Binding-site contacts:
Ligand atom C3 contacts residue 2AN1 of chain 1.E at 4.1 Å.
Ligand atom C12 contacts residue LEU84 of chain 1.A at 3.6 Å (hydrophobic).
Ligand atom C10 contacts residue ILE60 of chain 1.A at 3.9 Å (hydrophobic).
Ligand atom C2 contacts residue LEU84 of chain 1.A at 3.5 Å (hydrophobic).
Ligand atom C12 contacts residue HIS79 of chain 1.A at 3.4 Å.
Ligand atom C3 contacts residue LEU84 of chain 1.A at 3.5 Å (hydrophobic).
Ligand atom C8 contacts residue LYS64 of chain 1.A at 3.5 Å.
Ligand atom C7 contacts residue LYS64 of chain 1.A at 3.7 Å.
Ligand atom O3 contacts residue LYS64 of chain 1.A at 3.0 Å (salt-bridge).
Ligand atom C13 contacts residue LEU45 of chain 1.A at 4.0 Å (hydrophobic).
Ligand atom C4 contacts residue ILE60 of chain 1.A at 3.5 Å (hydrophobic).
Ligand atom C7 contacts residue LEU86 of chain 1.A at 4.2 Å (hydrophobic).
Ligand atom C6 contacts residue ILE60 of chain 1.A at 4.1 Å (hydrophobic).
Ligand atom C7 contacts residue LEU74 of chain 1.A at 3.5 Å (hydrophobic).
Ligand atom C9 contacts residue LYS64 of chain 1.A at 3.9 Å.
Ligand atom O2 contacts residue VAL77 of chain 1.A at 4.2 Å.
Ligand atom C13 contacts residue HIS79 of chain 1.A at 3.7 Å.
Ligand atom C2 contacts residue ILE60 of chain 1.A at 4.0 Å (hydrophobic).
Ligand atom C11 contacts residue HIS79 of chain 1.A at 4.1 Å.
Ligand atom C16 contacts residue ILE57 of chain 1.A at 3.7 Å (hydrophobic).
Ligand atom C15 contacts residue ILE57 of chain 1.A at 4.1 Å (hydrophobic).
Ligand atom C8 contacts residue VAL77 of chain 1.A at 3.5 Å (hydrophobic).
Ligand atom C5 contacts residue LEU86 of chain 1.A at 4.2 Å (hydrophobic).
Ligand atom C3 contacts residue PHE160 of chain 1.A at 3.6 Å (hydrophobic).
Ligand atom S contacts residue LYS64 of chain 1.A at 3.8 Å.
Ligand atom C15 contacts residue VAL52 of chain 1.A at 4.1 Å (hydrophobic).
Ligand atom C2 contacts residue PHE160 of chain 1.A at 3.4 Å (hydrophobic).
Ligand atom C1 contacts residue ILE60 of chain 1.A at 4.1 Å (hydrophobic).
Ligand atom C7 contacts residue VAL77 of chain 1.A at 3.5 Å (hydrophobic).
Ligand atom C4 contacts residue LEU84 of chain 1.A at 4.1 Å (hydrophobic).
Ligand atom O2 contacts residue HIS79 of chain 1.A at 2.8 Å (h-bond).
Ligand atom C14 contacts residue VAL52 of chain 1.A at 4.0 Å (hydrophobic).
Ligand atom C1 contacts residue LEU84 of chain 1.A at 4.0 Å (hydrophobic).
Ligand atom C4 contacts residue 2AN1 of chain 1.E at 3.8 Å.
Ligand atom C3 contacts residue ILE60 of chain 1.A at 3.8 Å (hydrophobic).
Ligand atom C6 contacts residue LYS64 of chain 1.A at 4.2 Å.
Ligand atom C6 contacts residue 2AN1 of chain 1.E at 3.8 Å.
Ligand atom O1 contacts residue LYS64 of chain 1.A at 3.7 Å.
Ligand atom C6 contacts residue LEU86 of chain 1.A at 3.7 Å (hydrophobic).
Ligand atom C5 contacts residue ILE60 of chain 1.A at 3.6 Å (hydrophobic).

Sequence of chain 1.A:
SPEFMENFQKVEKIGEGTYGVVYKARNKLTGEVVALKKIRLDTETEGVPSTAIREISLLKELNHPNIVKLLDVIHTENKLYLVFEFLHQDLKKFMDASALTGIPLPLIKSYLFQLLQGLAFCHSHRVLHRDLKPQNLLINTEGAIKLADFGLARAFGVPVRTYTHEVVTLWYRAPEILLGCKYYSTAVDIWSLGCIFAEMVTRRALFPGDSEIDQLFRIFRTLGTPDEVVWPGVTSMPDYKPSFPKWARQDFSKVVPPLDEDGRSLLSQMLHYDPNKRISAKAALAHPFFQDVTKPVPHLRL

The protein below binds the small molecule below.
Small molecule (SMILES): O=S(=O)(O)c1cccc2cccc(Nc3ccccc3)c12